Sequence of chain 1.B:
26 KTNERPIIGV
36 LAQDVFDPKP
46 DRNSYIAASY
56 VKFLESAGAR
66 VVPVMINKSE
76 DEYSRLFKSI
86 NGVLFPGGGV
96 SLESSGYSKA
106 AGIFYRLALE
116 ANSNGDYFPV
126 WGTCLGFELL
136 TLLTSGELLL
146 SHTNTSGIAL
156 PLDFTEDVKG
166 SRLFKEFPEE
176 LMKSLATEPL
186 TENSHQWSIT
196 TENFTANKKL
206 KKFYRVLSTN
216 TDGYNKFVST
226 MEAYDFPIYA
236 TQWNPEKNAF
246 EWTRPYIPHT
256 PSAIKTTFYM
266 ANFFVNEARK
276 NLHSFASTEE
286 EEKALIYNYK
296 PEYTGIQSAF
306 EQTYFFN

The protein below binds the small molecule below.
Small molecule (SMILES): CN(Cc1cnc2nc(N)nc(N)c2n1)c1ccc(C(=O)N[C@@H](CCC(=O)O)C(=O)O)cc1

Binding-site contacts:
Ligand atom CG contacts residue DGL1 of chain 1.H at 2.5 Å.
Ligand atom CT contacts residue GLU133 of chain 1.B at 3.5 Å.
Ligand atom NA4 contacts residue PHE41 of chain 1.B at 3.6 Å.
Ligand atom C4 contacts residue PHE41 of chain 1.B at 3.6 Å (hydrophobic).
Ligand atom OE1 contacts residue GLY93 of chain 1.B at 3.1 Å (h-bond).
Ligand atom O2 contacts residue GLN191 of chain 1.B at 3.4 Å (h-bond).
Ligand atom CG contacts residue GLY93 of chain 1.B at 3.5 Å.
Ligand atom N8 contacts residue GLY94 of chain 1.B at 3.8 Å.
Ligand atom O2 contacts residue HIS190 of chain 1.B at 3.4 Å.
Ligand atom OE1 contacts residue DGL1 of chain 1.H at 2.2 Å (h-bond).
Ligand atom CT contacts residue TRP192 of chain 1.B at 3.8 Å (hydrophobic).
Ligand atom OE1 contacts residue LEU130 of chain 1.B at 3.1 Å (h-bond).
Ligand atom O1 contacts residue HIS190 of chain 1.B at 3.3 Å.
Ligand atom C16 contacts residue GLY94 of chain 1.B at 3.6 Å.
Ligand atom O2 contacts residue TRP192 of chain 1.B at 3.1 Å (h-bond).
Ligand atom N10 contacts residue GLY94 of chain 1.B at 3.8 Å.
Ligand atom CB contacts residue GLY93 of chain 1.B at 3.4 Å.
Ligand atom OE1 contacts residue CYS129 of chain 1.B at 2.9 Å (h-bond).
Ligand atom NA2 contacts residue DGL1 of chain 1.I at 3.5 Å.
Ligand atom OE1 contacts residue GLY92 of chain 1.B at 3.4 Å.
Ligand atom C11 contacts residue GLY94 of chain 1.B at 3.6 Å.
Ligand atom C8A contacts residue PHE41 of chain 1.B at 3.8 Å (hydrophobic).
Ligand atom CB contacts residue DGL1 of chain 1.H at 3.7 Å.
Ligand atom CD contacts residue GLY93 of chain 1.B at 3.3 Å.
Ligand atom CT contacts residue GLN191 of chain 1.B at 3.3 Å.
Ligand atom O2 contacts residue GLU133 of chain 1.B at 2.5 Å (salt-bridge).
Ligand atom CD contacts residue DGL1 of chain 1.H at 1.3 Å.
Ligand atom C15 contacts residue GLY94 of chain 1.B at 3.5 Å.
Ligand atom N5 contacts residue PHE41 of chain 1.B at 3.8 Å.
Ligand atom O1 contacts residue GLN191 of chain 1.B at 2.6 Å (h-bond).
Ligand atom N contacts residue GLY93 of chain 1.B at 3.7 Å.
Ligand atom N1 contacts residue DGL1 of chain 1.I at 3.6 Å.
Ligand atom C7 contacts residue GLY94 of chain 1.B at 3.2 Å.
Ligand atom CM contacts residue GLY94 of chain 1.B at 3.1 Å.
Ligand atom C14 contacts residue GLY94 of chain 1.B at 3.6 Å.
Ligand atom CG contacts residue SER189 of chain 1.B at 3.5 Å.
Ligand atom CT contacts residue HIS190 of chain 1.B at 3.7 Å.
Ligand atom CD contacts residue CYS129 of chain 1.B at 3.3 Å (hydrophobic).
Ligand atom C4A contacts residue PHE41 of chain 1.B at 3.8 Å (hydrophobic).
Ligand atom C12 contacts residue GLY94 of chain 1.B at 3.8 Å.